Binding-site contacts:
Ligand atom C14 contacts residue VAL86 of chain 1.A at 4.0 Å (hydrophobic).
Ligand atom C08 contacts residue GQX1 of chain 1.C at 3.7 Å.
Ligand atom C05 contacts residue PRO24 of chain 1.A at 4.2 Å (hydrophobic).
Ligand atom C06 contacts residue GQX1 of chain 1.C at 3.9 Å.
Ligand atom C17 contacts residue ASN80 of chain 1.A at 3.3 Å.
Ligand atom C01 contacts residue PHE25 of chain 1.A at 3.8 Å (hydrophobic).
Ligand atom O19 contacts residue ASN80 of chain 1.A at 3.0 Å (h-bond).
Ligand atom C15 contacts residue VAL34 of chain 1.A at 4.1 Å (hydrophobic).
Ligand atom O19 contacts residue TYR37 of chain 1.A at 3.5 Å.
Ligand atom C01 contacts residue VAL86 of chain 1.A at 4.1 Å (hydrophobic).
Ligand atom C02 contacts residue VAL29 of chain 1.A at 3.4 Å (hydrophobic).
Ligand atom C02 contacts residue PRO24 of chain 1.A at 3.5 Å (hydrophobic).
Ligand atom C04 contacts residue GQX1 of chain 1.C at 4.1 Å.
Ligand atom C14 contacts residue VAL29 of chain 1.A at 4.2 Å (hydrophobic).
Ligand atom N13 contacts residue GQX1 of chain 1.C at 3.7 Å.
Ligand atom C18 contacts residue VAL29 of chain 1.A at 4.2 Å (hydrophobic).
Ligand atom C20 contacts residue VAL86 of chain 1.A at 3.9 Å (hydrophobic).
Ligand atom C04 contacts residue PRO24 of chain 1.A at 3.8 Å (hydrophobic).
Ligand atom C16 contacts residue ASN80 of chain 1.A at 3.8 Å.
Ligand atom C01 contacts residue VAL29 of chain 1.A at 3.6 Å (hydrophobic).
Ligand atom C01 contacts residue PRO24 of chain 1.A at 3.6 Å (hydrophobic).
Ligand atom C20 contacts residue VAL29 of chain 1.A at 3.6 Å (hydrophobic).
Ligand atom C17 contacts residue VAL34 of chain 1.A at 4.0 Å (hydrophobic).
Ligand atom C15 contacts residue GQX1 of chain 1.C at 3.9 Å.
Ligand atom C06 contacts residue PRO24 of chain 1.A at 3.8 Å (hydrophobic).
Ligand atom C10 contacts residue GQX1 of chain 1.C at 3.9 Å.
Ligand atom S07 contacts residue GQX1 of chain 1.C at 3.9 Å.
Ligand atom C16 contacts residue VAL34 of chain 1.A at 4.0 Å (hydrophobic).
Ligand atom C18 contacts residue VAL86 of chain 1.A at 4.1 Å (hydrophobic).
Ligand atom N09 contacts residue GQX1 of chain 1.C at 3.7 Å.
Ligand atom C02 contacts residue VAL86 of chain 1.A at 3.9 Å (hydrophobic).
Ligand atom C18 contacts residue ASN80 of chain 1.A at 3.6 Å.
Ligand atom N03 contacts residue PRO24 of chain 1.A at 2.8 Å (h-bond).
Ligand atom C05 contacts residue GQX1 of chain 1.C at 3.8 Å.
Ligand atom C08 contacts residue TRP23 of chain 1.A at 4.1 Å (hydrophobic).
Ligand atom O19 contacts residue PHE79 of chain 1.A at 4.2 Å.
Ligand atom C17 contacts residue PHE79 of chain 1.A at 3.6 Å (hydrophobic).
Ligand atom N11 contacts residue GQX1 of chain 1.C at 3.7 Å.
Ligand atom C18 contacts residue TYR37 of chain 1.A at 4.0 Å (hydrophobic).
Ligand atom N03 contacts residue VAL29 of chain 1.A at 3.8 Å.

This protein binds this small molecule.
Small molecule (SMILES): Cc1[nH]c(-c2csc(N=C(N)N)n2)c2c1C(=O)CCC2

Sequence of chain 1.A:
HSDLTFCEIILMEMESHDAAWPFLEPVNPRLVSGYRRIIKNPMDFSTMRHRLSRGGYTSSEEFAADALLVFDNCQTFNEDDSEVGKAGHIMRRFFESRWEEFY